This protein binds this small molecule.
Small molecule (SMILES): O[C@@H]1Cc2ccccc2[C@H]1O

Sequence of chain 1.D:
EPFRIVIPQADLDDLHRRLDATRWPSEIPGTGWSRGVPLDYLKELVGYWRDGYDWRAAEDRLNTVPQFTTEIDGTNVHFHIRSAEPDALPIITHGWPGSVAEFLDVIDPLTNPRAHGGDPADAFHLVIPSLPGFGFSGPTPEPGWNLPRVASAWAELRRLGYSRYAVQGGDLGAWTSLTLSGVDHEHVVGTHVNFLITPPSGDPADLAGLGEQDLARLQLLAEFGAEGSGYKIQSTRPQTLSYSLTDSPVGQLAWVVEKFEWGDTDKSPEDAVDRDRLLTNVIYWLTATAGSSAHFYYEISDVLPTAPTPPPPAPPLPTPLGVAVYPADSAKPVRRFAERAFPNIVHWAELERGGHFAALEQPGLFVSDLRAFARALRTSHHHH

Binding-site contacts:
Ligand atom C05 contacts residue PHE228 of chain 1.D at 3.6 Å (hydrophobic).
Ligand atom O01 contacts residue SER337 of chain 1.D at 2.5 Å (h-bond).
Ligand atom C02 contacts residue HIS363 of chain 1.D at 3.8 Å.
Ligand atom C07 contacts residue PHE199 of chain 1.D at 4.0 Å (hydrophobic).
Ligand atom C04 contacts residue PHE199 of chain 1.D at 3.7 Å (hydrophobic).
Ligand atom C02 contacts residue TYR235 of chain 1.D at 3.4 Å (hydrophobic).
Ligand atom C07 contacts residue PHE228 of chain 1.D at 3.6 Å (hydrophobic).
Ligand atom C05 contacts residue PHE199 of chain 1.D at 3.6 Å (hydrophobic).
Ligand atom C03 contacts residue PHE199 of chain 1.D at 4.0 Å (hydrophobic).
Ligand atom C03 contacts residue TYR235 of chain 1.D at 4.2 Å (hydrophobic).
Ligand atom C08 contacts residue MSE236 of chain 1.D at 3.4 Å.
Ligand atom C06 contacts residue ASP175 of chain 1.D at 4.1 Å.
Ligand atom C06 contacts residue TRP179 of chain 1.D at 4.1 Å (hydrophobic).
Ligand atom C01 contacts residue PHE228 of chain 1.D at 3.9 Å (hydrophobic).
Ligand atom O01 contacts residue TRP268 of chain 1.D at 3.1 Å.
Ligand atom C04 contacts residue TYR235 of chain 1.D at 3.6 Å (hydrophobic).
Ligand atom O01 contacts residue HIS363 of chain 1.D at 3.3 Å.
Ligand atom C contacts residue TRP179 of chain 1.D at 3.7 Å (hydrophobic).
Ligand atom C contacts residue MSE236 of chain 1.D at 3.7 Å.
Ligand atom C04 contacts residue ASP175 of chain 1.D at 3.9 Å.
Ligand atom C03 contacts residue SER337 of chain 1.D at 3.1 Å.
Ligand atom C05 contacts residue TYR235 of chain 1.D at 4.1 Å (hydrophobic).
Ligand atom O contacts residue TYR235 of chain 1.D at 2.7 Å (h-bond).
Ligand atom C06 contacts residue MSE236 of chain 1.D at 3.6 Å.
Ligand atom O contacts residue TRP268 of chain 1.D at 3.0 Å.
Ligand atom C contacts residue PRO312 of chain 1.D at 3.4 Å (hydrophobic).
Ligand atom C07 contacts residue PRO312 of chain 1.D at 4.1 Å (hydrophobic).
Ligand atom C02 contacts residue PHE199 of chain 1.D at 4.1 Å (hydrophobic).
Ligand atom C06 contacts residue PHE199 of chain 1.D at 4.1 Å (hydrophobic).
Ligand atom C01 contacts residue TRP268 of chain 1.D at 3.3 Å (hydrophobic).
Ligand atom C07 contacts residue MSE236 of chain 1.D at 4.1 Å.
Ligand atom C02 contacts residue TRP268 of chain 1.D at 3.8 Å (hydrophobic).
Ligand atom C08 contacts residue TRP179 of chain 1.D at 3.1 Å (hydrophobic).
Ligand atom C01 contacts residue TYR235 of chain 1.D at 3.4 Å (hydrophobic).
Ligand atom C02 contacts residue ASP175 of chain 1.D at 3.1 Å.
Ligand atom C03 contacts residue PHE228 of chain 1.D at 3.4 Å (hydrophobic).
Ligand atom C01 contacts residue SER337 of chain 1.D at 3.3 Å.
Ligand atom O contacts residue ASP175 of chain 1.D at 2.7 Å (salt-bridge).
Ligand atom C04 contacts residue MSE236 of chain 1.D at 4.1 Å.
Ligand atom C01 contacts residue HIS363 of chain 1.D at 4.2 Å.